Sequence of chain 2.D:
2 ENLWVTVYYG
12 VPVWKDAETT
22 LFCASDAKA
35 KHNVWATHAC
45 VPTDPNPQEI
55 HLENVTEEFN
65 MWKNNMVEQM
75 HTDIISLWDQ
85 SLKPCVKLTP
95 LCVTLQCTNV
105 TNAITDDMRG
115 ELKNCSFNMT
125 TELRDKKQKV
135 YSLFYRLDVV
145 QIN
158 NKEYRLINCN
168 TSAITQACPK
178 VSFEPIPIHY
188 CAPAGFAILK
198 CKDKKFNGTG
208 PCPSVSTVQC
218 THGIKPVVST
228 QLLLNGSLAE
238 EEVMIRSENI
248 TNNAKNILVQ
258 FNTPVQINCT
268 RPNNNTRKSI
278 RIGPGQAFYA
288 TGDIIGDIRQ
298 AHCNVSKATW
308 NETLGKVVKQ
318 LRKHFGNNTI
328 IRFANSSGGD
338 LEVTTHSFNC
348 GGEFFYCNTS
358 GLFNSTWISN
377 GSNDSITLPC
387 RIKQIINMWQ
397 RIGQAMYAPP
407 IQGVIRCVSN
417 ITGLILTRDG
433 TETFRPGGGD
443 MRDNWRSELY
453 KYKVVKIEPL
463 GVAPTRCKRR

The protein below binds the small molecule below.
Small molecule (SMILES): CC(=O)N[C@@H]1[C@@H](O)[C@H](O)[C@@H](CO)O[C@H]1O

Binding-site contacts:
Ligand atom N2 contacts residue ASN324 of chain 2.D at 2.9 Å (h-bond).
Ligand atom O5 contacts residue ASN324 of chain 2.D at 2.4 Å (h-bond).
Ligand atom C5 contacts residue ASN324 of chain 2.D at 3.7 Å.
Ligand atom C3 contacts residue ASN324 of chain 2.D at 3.8 Å.
Ligand atom C4 contacts residue ASN324 of chain 2.D at 4.2 Å.
Ligand atom O7 contacts residue ASN324 of chain 2.D at 2.9 Å (h-bond).
Ligand atom C2 contacts residue ASN324 of chain 2.D at 2.5 Å.
Ligand atom C7 contacts residue ASN324 of chain 2.D at 3.1 Å.
Ligand atom C1 contacts residue ASN324 of chain 2.D at 1.4 Å.
Ligand atom C8 contacts residue ASN324 of chain 2.D at 4.3 Å.